This small molecule binds to this protein.
Small molecule (SMILES): CC(C)NC(=O)NC1CCC(Nc2ncc3ccc(=O)n(C4CCCC4)c3n2)CC1

Binding-site contacts:
Ligand atom C08 contacts residue ASP114 of chain 1.A at 3.7 Å.
Ligand atom C05 contacts residue GLN119 of chain 1.A at 3.5 Å.
Ligand atom C21 contacts residue LEU170 of chain 1.A at 3.6 Å (hydrophobic).
Ligand atom C26 contacts residue ASN116 of chain 1.A at 3.8 Å.
Ligand atom N14 contacts residue ILE34 of chain 1.A at 3.8 Å.
Ligand atom C12 contacts residue MET113 of chain 1.A at 3.6 Å (hydrophobic).
Ligand atom C15 contacts residue MET113 of chain 1.A at 3.7 Å (hydrophobic).
Ligand atom N07 contacts residue GLN119 of chain 1.A at 3.1 Å (h-bond).
Ligand atom C20 contacts residue MET110 of chain 1.A at 3.6 Å (hydrophobic).
Ligand atom C10 contacts residue ALA115 of chain 1.A at 3.6 Å (hydrophobic).
Ligand atom O06 contacts residue GLN119 of chain 1.A at 3.9 Å.
Ligand atom C11 contacts residue MET113 of chain 1.A at 3.6 Å (hydrophobic).
Ligand atom C18 contacts residue ALA55 of chain 1.A at 3.8 Å (hydrophobic).
Ligand atom N16 contacts residue MET113 of chain 1.A at 3.0 Å (h-bond).
Ligand atom C19 contacts residue LEU170 of chain 1.A at 3.5 Å (hydrophobic).
Ligand atom N04 contacts residue GLN119 of chain 1.A at 3.7 Å.
Ligand atom C12 contacts residue ASP114 of chain 1.A at 3.8 Å.
Ligand atom C17 contacts residue ALA55 of chain 1.A at 3.5 Å (hydrophobic).
Ligand atom C28 contacts residue ILE34 of chain 1.A at 3.9 Å (hydrophobic).
Ligand atom C09 contacts residue ASN116 of chain 1.A at 3.7 Å.
Ligand atom C27 contacts residue ILE34 of chain 1.A at 3.5 Å (hydrophobic).
Ligand atom N23 contacts residue LEU170 of chain 1.A at 3.9 Å.
Ligand atom C25 contacts residue LEU170 of chain 1.A at 3.7 Å (hydrophobic).
Ligand atom C17 contacts residue GLU111 of chain 1.A at 3.5 Å.
Ligand atom C11 contacts residue ILE34 of chain 1.A at 3.7 Å (hydrophobic).
Ligand atom C19 contacts residue MET110 of chain 1.A at 3.6 Å (hydrophobic).
Ligand atom C10 contacts residue ASN116 of chain 1.A at 3.8 Å.
Ligand atom C17 contacts residue MET113 of chain 1.A at 3.8 Å (hydrophobic).
Ligand atom O22 contacts residue VAL42 of chain 1.A at 3.9 Å.
Ligand atom O22 contacts residue LEU170 of chain 1.A at 3.7 Å.
Ligand atom C20 contacts residue LEU170 of chain 1.A at 3.4 Å (hydrophobic).
Ligand atom C09 contacts residue ALA115 of chain 1.A at 3.9 Å (hydrophobic).
Ligand atom C09 contacts residue GLN119 of chain 1.A at 3.5 Å.
Ligand atom C13 contacts residue ILE34 of chain 1.A at 3.9 Å (hydrophobic).
Ligand atom C08 contacts residue GLN119 of chain 1.A at 3.5 Å.
Ligand atom N14 contacts residue MET113 of chain 1.A at 2.8 Å (h-bond).
Ligand atom C15 contacts residue ILE34 of chain 1.A at 3.9 Å (hydrophobic).
Ligand atom N30 contacts residue ILE34 of chain 1.A at 3.9 Å.
Ligand atom C12 contacts residue ILE34 of chain 1.A at 3.8 Å (hydrophobic).
Ligand atom C27 contacts residue GLY35 of chain 1.A at 3.9 Å.

Sequence of chain 1.A:
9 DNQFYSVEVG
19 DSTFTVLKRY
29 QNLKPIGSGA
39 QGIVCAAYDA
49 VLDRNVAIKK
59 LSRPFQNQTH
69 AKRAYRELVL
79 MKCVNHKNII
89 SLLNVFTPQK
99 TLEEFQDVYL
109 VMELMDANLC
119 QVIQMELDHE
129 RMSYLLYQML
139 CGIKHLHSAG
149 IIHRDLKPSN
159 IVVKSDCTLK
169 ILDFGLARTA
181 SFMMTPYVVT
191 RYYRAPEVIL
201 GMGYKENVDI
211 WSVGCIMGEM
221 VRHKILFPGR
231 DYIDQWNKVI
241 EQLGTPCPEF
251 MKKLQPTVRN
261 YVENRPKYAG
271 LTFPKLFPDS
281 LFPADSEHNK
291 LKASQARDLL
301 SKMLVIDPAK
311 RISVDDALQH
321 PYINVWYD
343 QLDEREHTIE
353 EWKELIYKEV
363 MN